The small molecule below binds the protein below.
Small molecule (SMILES): Nc1ccn([C@@H]2O[C@H](CO[P](=O)(O)O[C@H]3[C@@H](O)[C@H](n4ccc(N)nc4=O)O[C@@H]3CO[P](=O)(O)O[C@H]3[C@@H](O)[C@H](n4ccc(N)nc4=O)O[C@@H]3CO[P](=O)(O)O[C@H]3[C@@H](O)[C@H](n4ccc(N)nc4=O)O[C@@H]3CO[P](=O)(O)O[C@H]3[C@@H](O)[C@H](n4ccc(N)nc4=O)O[C@@H]3CO[P](=O)(O)O[C@H]3[C@@H](O)[C@H](n4ccc(N)nc4=O)O[C@@H]3COP(=O)(O)O)[C@@H](O)[C@H]2O)c(=O)n1

Sequence of chain 1.D:
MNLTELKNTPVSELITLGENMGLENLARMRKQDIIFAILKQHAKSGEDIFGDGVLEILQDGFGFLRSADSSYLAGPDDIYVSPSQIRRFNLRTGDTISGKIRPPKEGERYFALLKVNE

Binding-site contacts:
Ligand atom C5 contacts residue PHE64 of chain 1.D at 3.4 Å (hydrophobic).
Ligand atom C4 contacts residue TYR110 of chain 1.D at 3.7 Å (hydrophobic).
Ligand atom OP3 contacts residue PHE62 of chain 1.D at 4.0 Å.
Ligand atom C4 contacts residue PHE64 of chain 1.D at 3.7 Å (hydrophobic).
Ligand atom N3 contacts residue ASP78 of chain 1.D at 4.0 Å.
Ligand atom N3 contacts residue ARG109 of chain 1.D at 3.2 Å (salt-bridge).
Ligand atom N4 contacts residue ASP78 of chain 1.D at 3.1 Å (salt-bridge).
Ligand atom O2 contacts residue TYR110 of chain 1.D at 3.2 Å.
Ligand atom N4 contacts residue TYR110 of chain 1.D at 2.9 Å (h-bond).
Ligand atom O2 contacts residue LEU58 of chain 1.D at 3.8 Å.
Ligand atom N3 contacts residue GLU108 of chain 1.D at 3.1 Å.
Ligand atom N4 contacts residue GLU108 of chain 1.D at 3.2 Å.
Ligand atom N3 contacts residue ARG66 of chain 1.D at 2.8 Å (salt-bridge).
Ligand atom O4' contacts residue PHE62 of chain 1.D at 3.7 Å.
Ligand atom C4 contacts residue ARG66 of chain 1.D at 3.8 Å.
Ligand atom N4 contacts residue ARG66 of chain 1.D at 3.8 Å.
Ligand atom N4 contacts residue PHE64 of chain 1.D at 3.6 Å.
Ligand atom O2 contacts residue ARG109 of chain 1.D at 2.8 Å (salt-bridge).
Ligand atom N3 contacts residue PHE64 of chain 1.D at 3.8 Å.
Ligand atom O2 contacts residue ARG66 of chain 1.D at 2.6 Å (salt-bridge).
Ligand atom C6 contacts residue PHE64 of chain 1.D at 3.7 Å (hydrophobic).
Ligand atom C2 contacts residue ARG109 of chain 1.D at 3.4 Å.
Ligand atom N3 contacts residue ALA74 of chain 1.D at 3.6 Å.
Ligand atom O4' contacts residue PHE64 of chain 1.D at 3.4 Å.
Ligand atom C2 contacts residue GLU108 of chain 1.D at 3.9 Å.
Ligand atom N4 contacts residue GLY75 of chain 1.D at 4.0 Å.
Ligand atom N3 contacts residue TYR110 of chain 1.D at 3.2 Å (h-bond).
Ligand atom N4 contacts residue TYR80 of chain 1.D at 4.0 Å.
Ligand atom O2 contacts residue GLU108 of chain 1.D at 3.7 Å.
Ligand atom C5' contacts residue PHE62 of chain 1.D at 3.4 Å (hydrophobic).
Ligand atom N1 contacts residue PHE64 of chain 1.D at 3.9 Å.
Ligand atom OP2 contacts residue TYR80 of chain 1.D at 3.7 Å.
Ligand atom C4 contacts residue TYR80 of chain 1.D at 3.9 Å (hydrophobic).
Ligand atom C5 contacts residue TYR80 of chain 1.D at 3.2 Å (hydrophobic).
Ligand atom C5 contacts residue TYR110 of chain 1.D at 3.7 Å (hydrophobic).
Ligand atom C2 contacts residue TYR110 of chain 1.D at 3.6 Å (hydrophobic).
Ligand atom C1' contacts residue PHE64 of chain 1.D at 3.8 Å (hydrophobic).
Ligand atom C6 contacts residue TYR80 of chain 1.D at 3.4 Å (hydrophobic).
Ligand atom C4 contacts residue GLU108 of chain 1.D at 3.4 Å.
Ligand atom C2 contacts residue ARG66 of chain 1.D at 3.5 Å.